This small molecule binds to this protein.
Small molecule (SMILES): CC(C)[C@H](NC(=O)[C@H](CC(N)=O)NC(=O)[C@@H]1CCCN1C(=O)[C@@H](NC(=O)[C@H](COP(=O)(O)O)NC(=O)[C@@H](NC(=O)[C@H](CO)NC(=O)[C@H](CCCN=C(N)N)NC(=O)[C@@H](N)CCC(N)=O)[C@@H](C)O)[C@@H](C)O)C(=O)O

Sequence of chain 2.A:
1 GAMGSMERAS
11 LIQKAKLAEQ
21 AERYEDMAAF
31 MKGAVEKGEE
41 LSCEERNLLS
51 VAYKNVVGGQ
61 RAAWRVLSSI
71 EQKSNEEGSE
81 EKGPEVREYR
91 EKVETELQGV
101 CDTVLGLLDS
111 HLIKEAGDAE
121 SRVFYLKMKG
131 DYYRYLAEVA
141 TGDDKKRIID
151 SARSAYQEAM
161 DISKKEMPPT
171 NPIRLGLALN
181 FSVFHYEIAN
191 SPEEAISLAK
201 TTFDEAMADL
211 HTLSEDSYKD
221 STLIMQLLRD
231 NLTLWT

Binding-site contacts:
Ligand atom ND2 contacts residue ASN55 of chain 2.A at 2.9 Å (h-bond).
Ligand atom OG contacts residue GLU187 of chain 2.A at 2.6 Å (salt-bridge).
Ligand atom OD1 contacts residue VAL51 of chain 2.A at 3.5 Å.
Ligand atom OG contacts residue TRP235 of chain 2.A at 2.9 Å (h-bond).
Ligand atom CB contacts residue ASN180 of chain 2.A at 3.4 Å.
Ligand atom OG1 contacts residue LEU179 of chain 2.A at 3.6 Å.
Ligand atom NE contacts residue ARG65 of chain 2.A at 3.6 Å.
Ligand atom O contacts residue LYS54 of chain 2.A at 2.9 Å.
Ligand atom CZ contacts residue ARG65 of chain 2.A at 3.5 Å.
Ligand atom CB contacts residue ASN180 of chain 2.A at 3.5 Å.
Ligand atom OG1 contacts residue GLY176 of chain 2.A at 3.1 Å (h-bond).
Ligand atom OG1 contacts residue ASN180 of chain 2.A at 3.0 Å (h-bond).
Ligand atom O contacts residue O5I1 of chain 2.G at 3.4 Å.
Ligand atom CA contacts residue ASN180 of chain 2.A at 3.5 Å.
Ligand atom O2P contacts residue ARG134 of chain 2.A at 2.9 Å (salt-bridge).
Ligand atom O contacts residue LEU179 of chain 2.A at 3.5 Å.
Ligand atom O1P contacts residue ARG61 of chain 2.A at 2.9 Å (salt-bridge).
Ligand atom O2P contacts residue TYR135 of chain 2.A at 2.7 Å (h-bond).
Ligand atom CA contacts residue ASN231 of chain 2.A at 3.6 Å.
Ligand atom O contacts residue VAL183 of chain 2.A at 3.4 Å.
Ligand atom N contacts residue ASN231 of chain 2.A at 2.9 Å (h-bond).
Ligand atom O1P contacts residue LYS54 of chain 2.A at 2.7 Å (salt-bridge).
Ligand atom OD1 contacts residue LYS54 of chain 2.A at 3.1 Å.
Ligand atom CG contacts residue LYS54 of chain 2.A at 3.7 Å.
Ligand atom N contacts residue LEU179 of chain 2.A at 3.6 Å.
Ligand atom N contacts residue ASN180 of chain 2.A at 2.8 Å (h-bond).
Ligand atom C contacts residue ASN180 of chain 2.A at 3.6 Å.
Ligand atom NH1 contacts residue ARG65 of chain 2.A at 3.7 Å.
Ligand atom O3P contacts residue ARG61 of chain 2.A at 3.0 Å (salt-bridge).
Ligand atom O3P contacts residue ARG134 of chain 2.A at 2.8 Å (salt-bridge).
Ligand atom CD contacts residue LEU227 of chain 2.A at 3.4 Å (hydrophobic).
Ligand atom CD contacts residue ARG65 of chain 2.A at 3.4 Å.
Ligand atom O contacts residue O5I1 of chain 2.G at 3.3 Å.
Ligand atom O contacts residue ASN231 of chain 2.A at 2.9 Å (h-bond).
Ligand atom O contacts residue LEU234 of chain 2.A at 3.6 Å.
Ligand atom CB contacts residue GLU187 of chain 2.A at 3.4 Å.
Ligand atom N contacts residue GLU187 of chain 2.A at 3.1 Å (salt-bridge).
Ligand atom CG2 contacts residue O5I1 of chain 2.G at 3.6 Å.
Ligand atom NH2 contacts residue ARG65 of chain 2.A at 3.7 Å.
Ligand atom C contacts residue LEU179 of chain 2.A at 3.7 Å (hydrophobic).